Sequence of chain 1.C:
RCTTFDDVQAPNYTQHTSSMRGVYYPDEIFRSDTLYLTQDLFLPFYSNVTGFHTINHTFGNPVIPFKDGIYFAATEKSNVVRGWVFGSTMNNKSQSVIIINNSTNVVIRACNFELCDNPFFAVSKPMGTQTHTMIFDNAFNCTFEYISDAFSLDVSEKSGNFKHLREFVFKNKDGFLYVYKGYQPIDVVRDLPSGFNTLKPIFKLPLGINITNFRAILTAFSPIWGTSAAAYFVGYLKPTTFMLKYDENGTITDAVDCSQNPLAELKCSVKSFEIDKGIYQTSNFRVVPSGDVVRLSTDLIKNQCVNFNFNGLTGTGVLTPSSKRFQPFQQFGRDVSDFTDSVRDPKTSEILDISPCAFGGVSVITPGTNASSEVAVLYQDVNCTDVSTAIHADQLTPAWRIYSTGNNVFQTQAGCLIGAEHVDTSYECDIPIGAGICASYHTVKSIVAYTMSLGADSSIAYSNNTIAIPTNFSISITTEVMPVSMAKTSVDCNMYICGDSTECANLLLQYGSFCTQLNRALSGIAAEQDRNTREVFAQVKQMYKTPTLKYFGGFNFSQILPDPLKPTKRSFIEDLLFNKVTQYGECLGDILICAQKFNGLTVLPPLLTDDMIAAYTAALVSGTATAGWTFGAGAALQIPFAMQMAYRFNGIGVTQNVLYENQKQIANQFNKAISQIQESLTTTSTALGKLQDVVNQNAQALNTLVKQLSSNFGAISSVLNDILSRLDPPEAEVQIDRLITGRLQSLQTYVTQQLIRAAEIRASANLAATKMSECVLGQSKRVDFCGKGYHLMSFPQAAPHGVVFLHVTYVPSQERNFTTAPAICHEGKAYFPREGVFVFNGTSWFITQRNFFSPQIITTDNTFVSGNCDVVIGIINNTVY

Binding-site contacts:
Ligand atom C7 contacts residue PHE1072 of chain 1.C at 3.5 Å (hydrophobic).
Ligand atom C1 contacts residue ASN1067 of chain 1.C at 1.4 Å.
Ligand atom C1 contacts residue THR1069 of chain 1.C at 4.1 Å.
Ligand atom N2 contacts residue ASN1067 of chain 1.C at 3.0 Å (h-bond).
Ligand atom C5 contacts residue ASN1067 of chain 1.C at 3.6 Å.
Ligand atom O7 contacts residue PHE1072 of chain 1.C at 3.6 Å.
Ligand atom C2 contacts residue ASN1067 of chain 1.C at 2.5 Å.
Ligand atom O5 contacts residue THR1069 of chain 1.C at 3.7 Å.
Ligand atom N2 contacts residue PHE1072 of chain 1.C at 3.6 Å.
Ligand atom C1 contacts residue PHE1072 of chain 1.C at 4.5 Å (hydrophobic).
Ligand atom C3 contacts residue ASN1067 of chain 1.C at 3.8 Å.
Ligand atom O6 contacts residue ASN1067 of chain 1.C at 4.4 Å.
Ligand atom C7 contacts residue ASN1067 of chain 1.C at 4.0 Å.
Ligand atom C8 contacts residue PRO1081 of chain 1.C at 4.0 Å (hydrophobic).
Ligand atom C4 contacts residue ASN1067 of chain 1.C at 4.2 Å.
Ligand atom C2 contacts residue PHE1072 of chain 1.C at 4.3 Å (hydrophobic).
Ligand atom O6 contacts residue THR1069 of chain 1.C at 3.4 Å.
Ligand atom C6 contacts residue THR1069 of chain 1.C at 4.4 Å.
Ligand atom O5 contacts residue ASN1067 of chain 1.C at 2.3 Å (h-bond).
Ligand atom C8 contacts residue PHE1072 of chain 1.C at 3.6 Å (hydrophobic).

This protein binds this small molecule.
Small molecule (SMILES): CC(=O)N[C@@H]1[C@@H](O)[C@H](O)[C@@H](CO)O[C@H]1O